A small-molecule ligand and the protein it binds are described below.
Small molecule (SMILES): CC(=O)N[C@H]1[C@H](O[C@H]2[C@H](O)[C@@H](NC(C)=O)CO[C@@H]2CO)O[C@H](CO)[C@@H](O)[C@@H]1O

Binding-site contacts:
Ligand atom C7 contacts residue THR150 of chain 1.B at 4.4 Å.
Ligand atom C7 contacts residue ASN243 of chain 1.B at 3.2 Å.
Ligand atom C2 contacts residue ASN243 of chain 1.B at 2.4 Å.
Ligand atom O3 contacts residue TRP149 of chain 1.B at 4.4 Å.
Ligand atom O7 contacts residue THR150 of chain 1.B at 3.5 Å.
Ligand atom C1 contacts residue TRP149 of chain 1.B at 3.6 Å (hydrophobic).
Ligand atom O5 contacts residue ASN243 of chain 1.B at 2.4 Å (h-bond).
Ligand atom C3 contacts residue ASN243 of chain 1.B at 3.8 Å.
Ligand atom C3 contacts residue TRP149 of chain 1.B at 3.8 Å (hydrophobic).
Ligand atom C8 contacts residue TRP149 of chain 1.B at 3.5 Å (hydrophobic).
Ligand atom C2 contacts residue TRP149 of chain 1.B at 4.0 Å (hydrophobic).
Ligand atom C7 contacts residue TRP149 of chain 1.B at 4.0 Å (hydrophobic).
Ligand atom C1 contacts residue ASN243 of chain 1.B at 1.4 Å.
Ligand atom C4 contacts residue ASN243 of chain 1.B at 4.2 Å.
Ligand atom O7 contacts residue ASN243 of chain 1.B at 3.3 Å (h-bond).
Ligand atom C8 contacts residue ASN243 of chain 1.B at 4.4 Å.
Ligand atom C5 contacts residue ASN243 of chain 1.B at 3.6 Å.
Ligand atom N2 contacts residue ASN243 of chain 1.B at 2.8 Å (h-bond).
Ligand atom N2 contacts residue TRP149 of chain 1.B at 3.5 Å.

Sequence of chain 1.B:
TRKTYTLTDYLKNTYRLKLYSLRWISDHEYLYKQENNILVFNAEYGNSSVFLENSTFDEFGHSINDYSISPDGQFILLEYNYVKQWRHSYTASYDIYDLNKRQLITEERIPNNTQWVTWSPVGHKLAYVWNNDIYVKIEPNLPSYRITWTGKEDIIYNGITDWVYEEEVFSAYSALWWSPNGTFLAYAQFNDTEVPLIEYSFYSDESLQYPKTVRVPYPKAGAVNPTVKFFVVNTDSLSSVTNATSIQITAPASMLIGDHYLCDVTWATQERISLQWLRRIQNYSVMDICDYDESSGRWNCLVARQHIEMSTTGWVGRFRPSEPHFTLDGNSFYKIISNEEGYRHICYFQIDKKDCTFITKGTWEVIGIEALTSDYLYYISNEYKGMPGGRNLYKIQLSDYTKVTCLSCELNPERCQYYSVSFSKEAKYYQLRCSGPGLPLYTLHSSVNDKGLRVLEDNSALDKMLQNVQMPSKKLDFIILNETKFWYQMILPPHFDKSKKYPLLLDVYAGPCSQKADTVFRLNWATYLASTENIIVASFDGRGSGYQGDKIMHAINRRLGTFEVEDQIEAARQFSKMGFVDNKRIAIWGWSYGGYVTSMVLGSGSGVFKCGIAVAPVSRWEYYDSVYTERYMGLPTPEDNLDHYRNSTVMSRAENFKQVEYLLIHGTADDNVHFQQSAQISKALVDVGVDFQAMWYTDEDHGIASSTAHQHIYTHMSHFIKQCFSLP